Binding-site contacts:
Ligand atom CAQ contacts residue ILE17 of chain 1.F at 4.2 Å (hydrophobic).
Ligand atom CAZ contacts residue ALA14 of chain 1.F at 4.1 Å (hydrophobic).
Ligand atom CAD contacts residue LEU12 of chain 1.A at 4.3 Å (hydrophobic).
Ligand atom CAK contacts residue ILE17 of chain 1.F at 3.9 Å (hydrophobic).
Ligand atom OAW contacts residue THR11 of chain 1.A at 4.2 Å.
Ligand atom CAZ contacts residue THR11 of chain 1.A at 4.0 Å.
Ligand atom CAK contacts residue ALA14 of chain 1.F at 3.5 Å (hydrophobic).
Ligand atom CAV contacts residue LYS10 of chain 1.F at 3.2 Å.
Ligand atom CAI contacts residue ALA14 of chain 1.F at 3.5 Å (hydrophobic).
Ligand atom CAV contacts residue ALA14 of chain 1.F at 3.7 Å (hydrophobic).
Ligand atom CAJ contacts residue PHE163 of chain 1.A at 4.0 Å (hydrophobic).
Ligand atom CAB contacts residue PHE163 of chain 1.A at 4.0 Å (hydrophobic).
Ligand atom OAW contacts residue LYS10 of chain 1.F at 1.3 Å (salt-bridge).
Ligand atom CBC contacts residue LYS10 of chain 1.F at 2.5 Å.
Ligand atom CAR contacts residue LYS10 of chain 1.F at 3.7 Å.
Ligand atom CAP contacts residue PHE163 of chain 1.A at 4.5 Å (hydrophobic).
Ligand atom CAI contacts residue THR11 of chain 1.A at 3.7 Å.
Ligand atom CBG contacts residue ILE17 of chain 1.F at 4.3 Å (hydrophobic).
Ligand atom CAV contacts residue THR11 of chain 1.A at 3.7 Å.
Ligand atom CAO contacts residue PHE163 of chain 1.A at 4.2 Å (hydrophobic).

Sequence of chain 1.A:
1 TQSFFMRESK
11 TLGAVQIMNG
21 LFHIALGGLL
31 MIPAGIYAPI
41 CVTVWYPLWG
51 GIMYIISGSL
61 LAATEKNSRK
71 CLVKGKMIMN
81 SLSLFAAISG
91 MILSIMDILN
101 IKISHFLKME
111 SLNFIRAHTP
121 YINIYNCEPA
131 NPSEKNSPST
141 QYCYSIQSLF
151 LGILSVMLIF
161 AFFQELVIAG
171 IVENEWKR

Sequence of chain 1.F:
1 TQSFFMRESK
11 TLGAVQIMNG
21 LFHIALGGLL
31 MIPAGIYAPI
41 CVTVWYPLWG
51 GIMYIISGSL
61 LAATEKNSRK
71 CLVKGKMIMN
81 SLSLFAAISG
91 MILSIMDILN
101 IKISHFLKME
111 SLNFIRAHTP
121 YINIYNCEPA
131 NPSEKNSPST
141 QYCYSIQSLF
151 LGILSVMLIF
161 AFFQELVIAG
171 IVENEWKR

A small-molecule ligand and the protein it binds are described below.
Small molecule (SMILES): CC(C)CCC[C@@H](C)[C@H]1CC[C@H]2[C@@H]3CC=C4C[C@@H](OC(=O)CCC(=O)O)CC[C@]4(C)[C@H]3CC[C@]12C